Binding-site contacts:
Ligand atom C1 contacts residue GLY271 of chain 1.B at 4.0 Å.
Ligand atom O5 contacts residue GLY271 of chain 1.B at 3.7 Å.
Ligand atom C4 contacts residue ASN259 of chain 1.B at 4.2 Å.
Ligand atom O5 contacts residue SER255 of chain 1.B at 4.3 Å.
Ligand atom C5 contacts residue THR270 of chain 1.B at 4.3 Å.
Ligand atom C1 contacts residue THR270 of chain 1.B at 3.9 Å.
Ligand atom O7 contacts residue ASN259 of chain 1.B at 4.5 Å.
Ligand atom C3 contacts residue ASN259 of chain 1.B at 3.8 Å.
Ligand atom O6 contacts residue GLY271 of chain 1.B at 4.3 Å.
Ligand atom C8 contacts residue PRO230 of chain 1.B at 3.7 Å (hydrophobic).
Ligand atom C6 contacts residue ARG272 of chain 1.B at 4.2 Å.
Ligand atom O6 contacts residue ASP256 of chain 1.B at 3.2 Å (salt-bridge).
Ligand atom C8 contacts residue ASN259 of chain 1.B at 4.2 Å.
Ligand atom C1 contacts residue ASN259 of chain 1.B at 1.4 Å.
Ligand atom O7 contacts residue PRO230 of chain 1.B at 3.6 Å.
Ligand atom C1 contacts residue SER255 of chain 1.B at 4.0 Å.
Ligand atom C5 contacts residue ASN259 of chain 1.B at 3.7 Å.
Ligand atom C2 contacts residue ASN259 of chain 1.B at 2.5 Å.
Ligand atom O5 contacts residue ARG272 of chain 1.B at 4.2 Å.
Ligand atom C7 contacts residue PRO230 of chain 1.B at 3.8 Å (hydrophobic).
Ligand atom C2 contacts residue SER255 of chain 1.B at 4.1 Å.
Ligand atom C7 contacts residue ASN259 of chain 1.B at 4.0 Å.
Ligand atom O5 contacts residue ASN259 of chain 1.B at 2.4 Å (h-bond).
Ligand atom O5 contacts residue THR270 of chain 1.B at 3.8 Å.
Ligand atom C8 contacts residue GLU229 of chain 1.B at 4.0 Å.
Ligand atom O7 contacts residue SER255 of chain 1.B at 4.2 Å.
Ligand atom O6 contacts residue ARG272 of chain 1.B at 3.2 Å.
Ligand atom N2 contacts residue ASN259 of chain 1.B at 2.9 Å (h-bond).
Ligand atom O5 contacts residue ASP256 of chain 1.B at 4.5 Å.

Sequence of chain 1.B:
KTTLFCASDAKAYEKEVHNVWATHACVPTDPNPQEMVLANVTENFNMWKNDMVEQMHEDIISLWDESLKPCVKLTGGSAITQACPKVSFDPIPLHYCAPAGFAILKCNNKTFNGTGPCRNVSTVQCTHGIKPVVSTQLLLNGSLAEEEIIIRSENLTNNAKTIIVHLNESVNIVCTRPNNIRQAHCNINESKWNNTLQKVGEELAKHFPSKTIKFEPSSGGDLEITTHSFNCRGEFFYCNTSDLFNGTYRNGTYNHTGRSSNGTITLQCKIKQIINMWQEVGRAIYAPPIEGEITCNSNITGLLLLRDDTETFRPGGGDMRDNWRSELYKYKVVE

This protein binds this small molecule.
Small molecule (SMILES): CC(=O)N[C@@H]1[C@@H](O)[C@H](O)[C@@H](CO)O[C@H]1O